Binding-site contacts:
Ligand atom C10 contacts residue ASP81 of chain 1.A at 3.6 Å.
Ligand atom C3 contacts residue THR281 of chain 1.A at 3.6 Å.
Ligand atom C3 contacts residue GLY62 of chain 1.A at 3.7 Å.
Ligand atom C8 contacts residue ILE167 of chain 1.A at 3.8 Å (hydrophobic).
Ligand atom C15 contacts residue TYR120 of chain 1.A at 3.5 Å (hydrophobic).
Ligand atom N1 contacts residue GLY279 of chain 1.A at 2.9 Å (h-bond).
Ligand atom O2 contacts residue SER84 of chain 1.A at 3.8 Å.
Ligand atom S1 contacts residue THR280 of chain 1.A at 3.8 Å.
Ligand atom O1 contacts residue TRP164 of chain 1.A at 3.8 Å.
Ligand atom C11 contacts residue ASP81 of chain 1.A at 3.6 Å.
Ligand atom C3 contacts residue GLY60 of chain 1.A at 3.5 Å.
Ligand atom C6 contacts residue GLY279 of chain 1.A at 3.8 Å.
Ligand atom C5 contacts residue GLY279 of chain 1.A at 3.8 Å.
Ligand atom N3 contacts residue ASP81 of chain 1.A at 2.8 Å (salt-bridge).
Ligand atom C11 contacts residue GLY279 of chain 1.A at 3.7 Å.
Ligand atom C1 contacts residue SER59 of chain 1.A at 3.6 Å.
Ligand atom S1 contacts residue ASP277 of chain 1.A at 3.9 Å.
Ligand atom C4 contacts residue GLY279 of chain 1.A at 3.5 Å.
Ligand atom N2 contacts residue ASP81 of chain 1.A at 2.8 Å (salt-bridge).
Ligand atom C1 contacts residue GLY279 of chain 1.A at 3.7 Å.
Ligand atom C8 contacts residue LEU79 of chain 1.A at 3.5 Å (hydrophobic).
Ligand atom C2 contacts residue GLN61 of chain 1.A at 3.8 Å.
Ligand atom C2 contacts residue GLY62 of chain 1.A at 3.6 Å.
Ligand atom C1 contacts residue SER278 of chain 1.A at 3.9 Å.
Ligand atom N3 contacts residue GLY83 of chain 1.A at 3.8 Å.
Ligand atom N3 contacts residue ASP277 of chain 1.A at 2.8 Å (salt-bridge).
Ligand atom C3 contacts residue GLN61 of chain 1.A at 3.5 Å.
Ligand atom C7 contacts residue LEU79 of chain 1.A at 3.8 Å (hydrophobic).
Ligand atom N3 contacts residue GLY279 of chain 1.A at 3.7 Å.
Ligand atom C1 contacts residue GLY62 of chain 1.A at 3.7 Å.
Ligand atom C7 contacts residue GLY279 of chain 1.A at 3.6 Å.
Ligand atom C14 contacts residue TYR120 of chain 1.A at 3.5 Å (hydrophobic).
Ligand atom C6 contacts residue LEU79 of chain 1.A at 3.9 Å (hydrophobic).
Ligand atom C15 contacts residue ASP81 of chain 1.A at 3.6 Å.
Ligand atom O2 contacts residue TYR120 of chain 1.A at 3.2 Å.
Ligand atom C1 contacts residue THR280 of chain 1.A at 3.9 Å.
Ligand atom C1 contacts residue THR281 of chain 1.A at 3.7 Å.
Ligand atom C2 contacts residue GLY279 of chain 1.A at 3.8 Å.
Ligand atom C11 contacts residue ASP277 of chain 1.A at 3.8 Å.
Ligand atom C8 contacts residue ASP81 of chain 1.A at 3.4 Å.

A protein and the small-molecule ligand that binds it are described below.
Small molecule (SMILES): C[C@@H]1C[C@H]1CNC(=O)[C@@H]1C[C@H]1[C@]12COC[C@H]1CSC(N)=N2

Sequence of chain 1.A:
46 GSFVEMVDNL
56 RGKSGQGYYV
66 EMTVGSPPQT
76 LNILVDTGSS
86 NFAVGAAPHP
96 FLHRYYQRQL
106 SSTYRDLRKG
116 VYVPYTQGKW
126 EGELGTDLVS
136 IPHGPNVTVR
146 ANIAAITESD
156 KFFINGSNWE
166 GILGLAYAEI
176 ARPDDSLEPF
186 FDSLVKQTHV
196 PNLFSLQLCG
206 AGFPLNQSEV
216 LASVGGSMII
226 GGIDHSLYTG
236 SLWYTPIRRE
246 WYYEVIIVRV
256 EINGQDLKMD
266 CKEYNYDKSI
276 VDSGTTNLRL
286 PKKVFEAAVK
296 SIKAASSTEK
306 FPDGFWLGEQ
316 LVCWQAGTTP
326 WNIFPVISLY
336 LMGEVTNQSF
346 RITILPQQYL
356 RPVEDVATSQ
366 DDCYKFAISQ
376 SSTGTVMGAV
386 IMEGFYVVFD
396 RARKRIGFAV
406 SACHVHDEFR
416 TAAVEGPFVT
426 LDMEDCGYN